Binding-site contacts:
Ligand atom C6 contacts residue LEU140 of chain 2.A at 4.2 Å (hydrophobic).
Ligand atom C8 contacts residue VAL24 of chain 2.A at 3.9 Å (hydrophobic).
Ligand atom N4 contacts residue LEU140 of chain 2.A at 3.8 Å.
Ligand atom C2 contacts residue ALA37 of chain 2.A at 4.3 Å (hydrophobic).
Ligand atom N1 contacts residue LEU16 of chain 2.A at 3.9 Å.
Ligand atom C9 contacts residue LEU140 of chain 2.A at 4.0 Å (hydrophobic).
Ligand atom C9 contacts residue VAL24 of chain 2.A at 4.3 Å (hydrophobic).
Ligand atom C2 contacts residue LEU16 of chain 2.A at 3.9 Å (hydrophobic).
Ligand atom N4 contacts residue ALA90 of chain 2.A at 3.7 Å.
Ligand atom C6 contacts residue LEU87 of chain 2.A at 4.0 Å (hydrophobic).
Ligand atom C6 contacts residue SER88 of chain 2.A at 4.4 Å.
Ligand atom C10 contacts residue ALA37 of chain 2.A at 4.3 Å (hydrophobic).
Ligand atom N1 contacts residue LEU140 of chain 2.A at 4.3 Å.
Ligand atom C2 contacts residue TYR89 of chain 2.A at 4.1 Å (hydrophobic).
Ligand atom C5 contacts residue VAL24 of chain 2.A at 4.5 Å (hydrophobic).
Ligand atom N3 contacts residue TYR89 of chain 2.A at 3.4 Å.
Ligand atom C8 contacts residue LEU140 of chain 2.A at 4.4 Å (hydrophobic).
Ligand atom N1 contacts residue TYR89 of chain 2.A at 3.9 Å.
Ligand atom N3 contacts residue LEU140 of chain 2.A at 3.9 Å.
Ligand atom C2 contacts residue LEU140 of chain 2.A at 3.7 Å (hydrophobic).
Ligand atom C5 contacts residue SER88 of chain 2.A at 3.9 Å.
Ligand atom C10 contacts residue LEU140 of chain 2.A at 3.5 Å (hydrophobic).
Ligand atom C7 contacts residue VAL24 of chain 2.A at 3.8 Å (hydrophobic).
Ligand atom N4 contacts residue TYR89 of chain 2.A at 3.9 Å.
Ligand atom C6 contacts residue VAL24 of chain 2.A at 4.2 Å (hydrophobic).
Ligand atom C7 contacts residue THR150 of chain 2.A at 4.2 Å.
Ligand atom C10 contacts residue LEU16 of chain 2.A at 4.2 Å (hydrophobic).
Ligand atom C5 contacts residue ALA37 of chain 2.A at 3.8 Å (hydrophobic).
Ligand atom C2 contacts residue ALA90 of chain 2.A at 3.7 Å (hydrophobic).
Ligand atom C9 contacts residue LEU16 of chain 2.A at 4.1 Å (hydrophobic).
Ligand atom N3 contacts residue SER88 of chain 2.A at 3.3 Å (h-bond).
Ligand atom C6 contacts residue ALA37 of chain 2.A at 4.3 Å (hydrophobic).
Ligand atom C5 contacts residue LEU140 of chain 2.A at 3.6 Å (hydrophobic).
Ligand atom N4 contacts residue ALA37 of chain 2.A at 3.5 Å.
Ligand atom N3 contacts residue LEU16 of chain 2.A at 4.4 Å.
Ligand atom N4 contacts residue SER88 of chain 2.A at 2.7 Å (h-bond).
Ligand atom N1 contacts residue ALA90 of chain 2.A at 3.3 Å (h-bond).
Ligand atom C6 contacts residue THR150 of chain 2.A at 4.0 Å.
Ligand atom N3 contacts residue ALA37 of chain 2.A at 3.8 Å.
Ligand atom N3 contacts residue ALA90 of chain 2.A at 2.8 Å (h-bond).

A protein and the small-molecule ligand that binds it are described below.
Small molecule (SMILES): Nc1n[nH]c2ccccc12

Sequence of chain 2.A:
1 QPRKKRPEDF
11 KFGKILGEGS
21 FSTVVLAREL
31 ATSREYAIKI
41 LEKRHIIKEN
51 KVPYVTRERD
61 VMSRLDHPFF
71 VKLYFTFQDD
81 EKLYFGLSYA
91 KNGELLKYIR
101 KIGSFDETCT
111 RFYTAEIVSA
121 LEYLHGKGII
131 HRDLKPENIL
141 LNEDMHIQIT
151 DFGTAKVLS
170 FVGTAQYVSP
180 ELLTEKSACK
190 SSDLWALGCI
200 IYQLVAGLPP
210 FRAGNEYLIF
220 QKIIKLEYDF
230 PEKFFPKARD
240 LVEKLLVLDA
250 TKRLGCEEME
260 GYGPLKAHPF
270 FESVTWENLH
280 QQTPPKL